Sequence of chain 1.C:
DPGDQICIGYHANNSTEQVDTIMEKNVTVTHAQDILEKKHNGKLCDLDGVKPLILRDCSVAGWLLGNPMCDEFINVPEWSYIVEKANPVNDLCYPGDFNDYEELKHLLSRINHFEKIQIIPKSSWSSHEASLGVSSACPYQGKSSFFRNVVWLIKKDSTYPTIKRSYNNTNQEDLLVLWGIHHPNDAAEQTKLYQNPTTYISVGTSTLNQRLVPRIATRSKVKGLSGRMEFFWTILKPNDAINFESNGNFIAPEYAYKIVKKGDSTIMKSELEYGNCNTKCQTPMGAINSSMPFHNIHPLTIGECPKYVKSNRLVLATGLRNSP

A small-molecule ligand and the protein it binds are described below.
Small molecule (SMILES): CC(=O)N[C@H]1[C@H](O[C@H]2[C@H](O)[C@@H](NC(C)=O)CO[C@@H]2CO)O[C@H](CO)[C@@H](O)[C@@H]1O

Binding-site contacts:
Ligand atom O5 contacts residue GLN19 of chain 1.C at 3.8 Å.
Ligand atom C3 contacts residue ASN27 of chain 1.C at 3.7 Å.
Ligand atom C8 contacts residue ASN27 of chain 1.C at 4.3 Å.
Ligand atom O7 contacts residue ASN27 of chain 1.C at 2.8 Å (h-bond).
Ligand atom C5 contacts residue GLN19 of chain 1.C at 4.3 Å.
Ligand atom O5 contacts residue ASN27 of chain 1.C at 2.3 Å (h-bond).
Ligand atom C2 contacts residue ASN27 of chain 1.C at 2.2 Å.
Ligand atom C8 contacts residue LYS26 of chain 1.C at 3.7 Å.
Ligand atom O7 contacts residue LYS26 of chain 1.C at 4.2 Å.
Ligand atom C7 contacts residue ASN27 of chain 1.C at 3.0 Å.
Ligand atom C6 contacts residue GLN19 of chain 1.C at 3.9 Å.
Ligand atom C7 contacts residue LYS26 of chain 1.C at 4.2 Å.
Ligand atom N2 contacts residue ASN27 of chain 1.C at 2.8 Å (h-bond).
Ligand atom C4 contacts residue ASN27 of chain 1.C at 4.2 Å.
Ligand atom C5 contacts residue ASN27 of chain 1.C at 3.6 Å.
Ligand atom C1 contacts residue ASN27 of chain 1.C at 1.4 Å.